Sequence of chain 1.B:
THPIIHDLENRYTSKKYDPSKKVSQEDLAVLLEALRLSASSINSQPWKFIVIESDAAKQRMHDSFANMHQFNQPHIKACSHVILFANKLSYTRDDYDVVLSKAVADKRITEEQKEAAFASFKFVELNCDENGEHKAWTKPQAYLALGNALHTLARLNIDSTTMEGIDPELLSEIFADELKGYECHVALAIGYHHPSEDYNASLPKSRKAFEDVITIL

Sequence of chain 1.A:
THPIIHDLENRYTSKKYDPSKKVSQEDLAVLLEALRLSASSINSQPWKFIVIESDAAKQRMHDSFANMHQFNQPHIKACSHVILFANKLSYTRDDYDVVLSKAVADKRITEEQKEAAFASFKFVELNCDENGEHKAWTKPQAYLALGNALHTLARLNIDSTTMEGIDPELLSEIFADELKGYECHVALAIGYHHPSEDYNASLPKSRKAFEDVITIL

Binding-site contacts:
Ligand atom OXT contacts residue FMN1 of chain 1.E at 2.8 Å (h-bond).
Ligand atom CE1 contacts residue GLY165 of chain 1.B at 3.6 Å.
Ligand atom OH contacts residue TRP137 of chain 1.A at 4.4 Å.
Ligand atom O contacts residue LYS15 of chain 1.B at 4.1 Å.
Ligand atom CD1 contacts residue PHE71 of chain 1.B at 3.8 Å (hydrophobic).
Ligand atom CD2 contacts residue FMN1 of chain 1.E at 4.3 Å.
Ligand atom C contacts residue FMN1 of chain 1.E at 3.5 Å.
Ligand atom C contacts residue ILE42 of chain 1.A at 3.7 Å (hydrophobic).
Ligand atom CD1 contacts residue GLY165 of chain 1.B at 4.1 Å.
Ligand atom CG contacts residue FMN1 of chain 1.E at 3.9 Å.
Ligand atom CA contacts residue ILE42 of chain 1.A at 3.6 Å (hydrophobic).
Ligand atom CB contacts residue PHE123 of chain 1.A at 4.1 Å (hydrophobic).
Ligand atom CD2 contacts residue GLU164 of chain 1.B at 3.5 Å.
Ligand atom CG contacts residue PHE123 of chain 1.A at 3.9 Å (hydrophobic).
Ligand atom CE2 contacts residue GLU164 of chain 1.B at 3.6 Å.
Ligand atom CB contacts residue FMN1 of chain 1.E at 3.4 Å.
Ligand atom OH contacts residue SER41 of chain 1.A at 3.1 Å.
Ligand atom CE1 contacts residue PHE71 of chain 1.B at 4.1 Å (hydrophobic).
Ligand atom O contacts residue ILE42 of chain 1.A at 4.4 Å.
Ligand atom CZ contacts residue PHE123 of chain 1.A at 4.0 Å (hydrophobic).
Ligand atom CE2 contacts residue PHE123 of chain 1.A at 4.2 Å (hydrophobic).
Ligand atom CG contacts residue GLY165 of chain 1.B at 4.3 Å.
Ligand atom CD1 contacts residue PHE123 of chain 1.A at 3.4 Å (hydrophobic).
Ligand atom OH contacts residue GLU164 of chain 1.B at 2.5 Å (salt-bridge).
Ligand atom CZ contacts residue GLU164 of chain 1.B at 3.8 Å.
Ligand atom CD2 contacts residue GLY165 of chain 1.B at 4.3 Å.
Ligand atom CZ contacts residue GLY165 of chain 1.B at 3.7 Å.
Ligand atom CB contacts residue ILE42 of chain 1.A at 3.6 Å (hydrophobic).
Ligand atom CD2 contacts residue PHE123 of chain 1.A at 4.2 Å (hydrophobic).
Ligand atom OH contacts residue FMN1 of chain 1.E at 4.0 Å.
Ligand atom CA contacts residue FMN1 of chain 1.E at 3.6 Å.
Ligand atom CA contacts residue PHE123 of chain 1.A at 3.9 Å (hydrophobic).
Ligand atom CZ contacts residue HIS69 of chain 1.B at 3.9 Å.
Ligand atom OXT contacts residue SER41 of chain 1.A at 3.9 Å.
Ligand atom OXT contacts residue ILE42 of chain 1.A at 2.8 Å (h-bond).
Ligand atom O contacts residue FMN1 of chain 1.E at 3.6 Å (h-bond).
Ligand atom CE1 contacts residue HIS69 of chain 1.B at 3.8 Å.
Ligand atom CE2 contacts residue GLY165 of chain 1.B at 4.0 Å.
Ligand atom CE1 contacts residue PHE123 of chain 1.A at 3.3 Å (hydrophobic).
Ligand atom CD1 contacts residue FMN1 of chain 1.E at 4.0 Å.

The protein below binds the small molecule below.
Small molecule (SMILES): O=C(O)/C=C/c1ccccc1O